Binding-site contacts:
Ligand atom C3 contacts residue ASN259 of chain 14.O at 3.7 Å.
Ligand atom C5 contacts residue LYS181 of chain 14.N at 3.4 Å.
Ligand atom C3 contacts residue LYS115 of chain 14.N at 4.3 Å.
Ligand atom C7 contacts residue ASN259 of chain 14.O at 3.2 Å.
Ligand atom C8 contacts residue ASN259 of chain 14.O at 4.2 Å.
Ligand atom C2 contacts residue ASN259 of chain 14.O at 2.4 Å.
Ligand atom O4 contacts residue PHE118 of chain 14.N at 4.1 Å.
Ligand atom C6 contacts residue LYS181 of chain 14.N at 3.4 Å.
Ligand atom C4 contacts residue ASN259 of chain 14.O at 4.2 Å.
Ligand atom C8 contacts residue THR116 of chain 14.N at 4.3 Å.
Ligand atom C8 contacts residue LEU257 of chain 14.O at 4.1 Å (hydrophobic).
Ligand atom O7 contacts residue ASN259 of chain 14.O at 3.2 Å (h-bond).
Ligand atom N2 contacts residue THR116 of chain 14.N at 4.1 Å.
Ligand atom O6 contacts residue LYS181 of chain 14.N at 3.4 Å (salt-bridge).
Ligand atom C1 contacts residue ASN259 of chain 14.O at 1.4 Å.
Ligand atom C4 contacts residue LYS181 of chain 14.N at 3.6 Å.
Ligand atom C5 contacts residue ASN259 of chain 14.O at 3.6 Å.
Ligand atom C8 contacts residue ALA258 of chain 14.O at 3.7 Å (hydrophobic).
Ligand atom N2 contacts residue ASN259 of chain 14.O at 2.8 Å (h-bond).
Ligand atom O3 contacts residue LYS115 of chain 14.N at 3.6 Å (salt-bridge).
Ligand atom O4 contacts residue LYS181 of chain 14.N at 2.7 Å (salt-bridge).
Ligand atom O5 contacts residue ASN259 of chain 14.O at 2.3 Å (h-bond).

Sequence of chain 14.N:
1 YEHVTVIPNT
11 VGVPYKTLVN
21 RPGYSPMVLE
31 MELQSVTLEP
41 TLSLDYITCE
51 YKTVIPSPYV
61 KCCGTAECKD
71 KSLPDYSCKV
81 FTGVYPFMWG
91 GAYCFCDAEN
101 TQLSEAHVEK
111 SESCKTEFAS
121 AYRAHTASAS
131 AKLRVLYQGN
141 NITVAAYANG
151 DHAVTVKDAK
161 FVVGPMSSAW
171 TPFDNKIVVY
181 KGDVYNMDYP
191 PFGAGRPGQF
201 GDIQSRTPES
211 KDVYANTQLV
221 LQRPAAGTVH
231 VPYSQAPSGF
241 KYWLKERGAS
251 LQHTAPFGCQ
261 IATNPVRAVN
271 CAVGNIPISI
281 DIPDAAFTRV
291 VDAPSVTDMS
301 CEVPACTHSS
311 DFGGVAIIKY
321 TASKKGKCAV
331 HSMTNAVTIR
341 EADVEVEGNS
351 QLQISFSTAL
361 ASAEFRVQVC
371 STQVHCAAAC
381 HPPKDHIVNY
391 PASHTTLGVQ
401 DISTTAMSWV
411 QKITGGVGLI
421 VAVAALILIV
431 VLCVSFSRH

The protein below binds the small molecule below.
Small molecule (SMILES): CC(=O)N[C@@H]1[C@@H](O)[C@H](O)[C@@H](CO)O[C@H]1O

Sequence of chain 14.O:
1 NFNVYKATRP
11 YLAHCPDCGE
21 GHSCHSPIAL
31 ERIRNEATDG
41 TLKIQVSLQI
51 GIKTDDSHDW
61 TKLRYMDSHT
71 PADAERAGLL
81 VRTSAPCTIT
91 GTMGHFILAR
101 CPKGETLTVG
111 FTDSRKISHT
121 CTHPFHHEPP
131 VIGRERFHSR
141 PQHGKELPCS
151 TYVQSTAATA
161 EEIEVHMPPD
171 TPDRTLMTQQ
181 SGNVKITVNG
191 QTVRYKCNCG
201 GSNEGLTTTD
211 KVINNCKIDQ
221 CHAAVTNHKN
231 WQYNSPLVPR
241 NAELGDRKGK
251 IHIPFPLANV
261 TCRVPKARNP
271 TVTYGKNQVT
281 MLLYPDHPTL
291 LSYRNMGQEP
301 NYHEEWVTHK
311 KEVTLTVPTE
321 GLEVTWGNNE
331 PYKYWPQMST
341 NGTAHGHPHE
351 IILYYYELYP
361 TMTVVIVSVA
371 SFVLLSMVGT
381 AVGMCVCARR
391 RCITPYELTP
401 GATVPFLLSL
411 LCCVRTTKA